The small molecule below binds the protein below.
Small molecule (SMILES): OC[C@H]1O[C@@H](O)[C@H](O)[C@@H](O)[C@@H]1O

Sequence of chain 1.K:
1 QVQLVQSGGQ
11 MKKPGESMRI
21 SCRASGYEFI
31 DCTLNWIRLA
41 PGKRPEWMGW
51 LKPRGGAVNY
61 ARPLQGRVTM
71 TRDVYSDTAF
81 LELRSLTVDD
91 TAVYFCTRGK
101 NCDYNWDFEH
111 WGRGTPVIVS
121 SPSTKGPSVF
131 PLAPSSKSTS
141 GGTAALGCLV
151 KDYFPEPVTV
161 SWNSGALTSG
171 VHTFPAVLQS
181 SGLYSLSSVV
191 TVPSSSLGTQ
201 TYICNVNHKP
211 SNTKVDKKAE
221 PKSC

Binding-site contacts:
Ligand atom C6 contacts residue SER17 of chain 1.K at 3.9 Å.
Ligand atom O6 contacts residue SER17 of chain 1.K at 4.0 Å.
Ligand atom O1 contacts residue SER17 of chain 1.K at 4.3 Å.
Ligand atom O2 contacts residue GLU16 of chain 1.K at 4.0 Å.
Ligand atom O3 contacts residue GLU16 of chain 1.K at 3.9 Å.
Ligand atom O2 contacts residue SER17 of chain 1.K at 3.5 Å (h-bond).
Ligand atom O4 contacts residue SER17 of chain 1.K at 3.9 Å.
Ligand atom C3 contacts residue GLU16 of chain 1.K at 4.1 Å.
Ligand atom C5 contacts residue SER17 of chain 1.K at 3.0 Å.
Ligand atom C3 contacts residue SER17 of chain 1.K at 3.6 Å.
Ligand atom O5 contacts residue SER17 of chain 1.K at 3.4 Å (h-bond).
Ligand atom C4 contacts residue SER17 of chain 1.K at 3.7 Å.
Ligand atom C1 contacts residue SER17 of chain 1.K at 3.2 Å.
Ligand atom C2 contacts residue SER17 of chain 1.K at 4.0 Å.
Ligand atom O3 contacts residue SER17 of chain 1.K at 4.3 Å.
Ligand atom O2 contacts residue LYS12 of chain 1.K at 3.5 Å (salt-bridge).